The small molecule below binds the protein below.
Small molecule (SMILES): CC(=O)N[C@H]1[C@H](O[C@H]2[C@H](O)[C@@H](NC(C)=O)CO[C@@H]2CO)O[C@H](CO)[C@@H](O)[C@@H]1O

Binding-site contacts:
Ligand atom C4 contacts residue ASN236 of chain 1.E at 4.2 Å.
Ligand atom O7 contacts residue HIS353 of chain 1.E at 4.0 Å.
Ligand atom C2 contacts residue ASN236 of chain 1.E at 2.5 Å.
Ligand atom N2 contacts residue THR238 of chain 1.E at 3.6 Å.
Ligand atom C7 contacts residue ASN236 of chain 1.E at 3.1 Å.
Ligand atom C8 contacts residue ILE279 of chain 1.E at 4.2 Å (hydrophobic).
Ligand atom O7 contacts residue ASN236 of chain 1.E at 3.1 Å (h-bond).
Ligand atom N2 contacts residue ASN236 of chain 1.E at 2.8 Å (h-bond).
Ligand atom C8 contacts residue ASN236 of chain 1.E at 4.0 Å.
Ligand atom C5 contacts residue ASN236 of chain 1.E at 3.7 Å.
Ligand atom C2 contacts residue THR238 of chain 1.E at 4.1 Å.
Ligand atom C1 contacts residue ASN236 of chain 1.E at 1.5 Å.
Ligand atom C3 contacts residue THR238 of chain 1.E at 4.0 Å.
Ligand atom O5 contacts residue ASN236 of chain 1.E at 2.4 Å (h-bond).
Ligand atom C3 contacts residue ASN236 of chain 1.E at 3.7 Å.
Ligand atom C8 contacts residue SER276 of chain 1.E at 3.3 Å.
Ligand atom O7 contacts residue ILE279 of chain 1.E at 4.4 Å.
Ligand atom C1 contacts residue THR238 of chain 1.E at 4.0 Å.

Sequence of chain 1.E:
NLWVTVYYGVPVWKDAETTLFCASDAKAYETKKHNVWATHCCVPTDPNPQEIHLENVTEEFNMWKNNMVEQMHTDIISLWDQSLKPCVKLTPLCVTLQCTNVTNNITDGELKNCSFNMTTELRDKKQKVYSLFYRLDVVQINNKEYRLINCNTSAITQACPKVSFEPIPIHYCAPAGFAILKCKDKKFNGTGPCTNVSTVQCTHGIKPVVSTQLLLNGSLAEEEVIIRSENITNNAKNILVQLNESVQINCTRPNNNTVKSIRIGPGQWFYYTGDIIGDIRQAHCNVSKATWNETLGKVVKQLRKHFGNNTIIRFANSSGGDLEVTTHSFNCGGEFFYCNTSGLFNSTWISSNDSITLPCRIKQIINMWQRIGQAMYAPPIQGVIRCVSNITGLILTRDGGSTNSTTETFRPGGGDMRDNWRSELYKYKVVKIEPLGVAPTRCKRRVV